Sequence of chain 1.A:
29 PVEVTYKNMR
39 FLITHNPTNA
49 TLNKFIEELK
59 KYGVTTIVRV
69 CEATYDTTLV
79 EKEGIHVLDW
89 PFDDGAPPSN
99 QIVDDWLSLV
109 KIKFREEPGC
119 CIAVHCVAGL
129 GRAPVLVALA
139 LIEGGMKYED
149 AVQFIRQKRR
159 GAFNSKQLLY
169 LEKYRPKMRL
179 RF

Binding-site contacts:
Ligand atom CB contacts residue ASP74 of chain 1.A at 3.3 Å.
Ligand atom CD2 contacts residue THR76 of chain 1.A at 3.7 Å.
Ligand atom OXT contacts residue TRP88 of chain 1.A at 3.3 Å.
Ligand atom C contacts residue TRP88 of chain 1.A at 3.6 Å (hydrophobic).
Ligand atom CB contacts residue VAL85 of chain 1.A at 3.7 Å (hydrophobic).
Ligand atom NZ contacts residue THR75 of chain 1.A at 3.5 Å (h-bond).
Ligand atom CG contacts residue GLU79 of chain 1.A at 2.9 Å.
Ligand atom CB contacts residue ASP87 of chain 1.A at 3.1 Å.
Ligand atom N contacts residue ASP74 of chain 1.A at 3.5 Å (salt-bridge).
Ligand atom C contacts residue ASP74 of chain 1.A at 3.5 Å.
Ligand atom CG1 contacts residue LEU86 of chain 1.A at 3.8 Å (hydrophobic).
Ligand atom CA contacts residue THR75 of chain 1.A at 3.4 Å.
Ligand atom CB contacts residue TYR73 of chain 1.A at 3.1 Å (hydrophobic).
Ligand atom CD1 contacts residue LEU86 of chain 1.A at 3.3 Å (hydrophobic).
Ligand atom CD1 contacts residue ASP87 of chain 1.A at 3.1 Å.
Ligand atom O contacts residue ASP74 of chain 1.A at 2.8 Å (salt-bridge).
Ligand atom CD contacts residue TYR73 of chain 1.A at 3.8 Å (hydrophobic).
Ligand atom CB contacts residue HIS84 of chain 1.A at 3.3 Å.
Ligand atom CG contacts residue TYR73 of chain 1.A at 3.5 Å (hydrophobic).
Ligand atom CB contacts residue ARG67 of chain 1.A at 3.1 Å.
Ligand atom CD contacts residue THR75 of chain 1.A at 3.2 Å.
Ligand atom CB contacts residue GLU79 of chain 1.A at 3.4 Å.
Ligand atom CD contacts residue GLU79 of chain 1.A at 3.4 Å.
Ligand atom CE1 contacts residue ASP87 of chain 1.A at 3.5 Å.
Ligand atom CE contacts residue GLU79 of chain 1.A at 3.8 Å.
Ligand atom O contacts residue THR75 of chain 1.A at 3.5 Å (h-bond).
Ligand atom O contacts residue TRP88 of chain 1.A at 3.7 Å.
Ligand atom CB contacts residue THR76 of chain 1.A at 3.3 Å.
Ligand atom N contacts residue THR75 of chain 1.A at 3.6 Å (h-bond).
Ligand atom CA contacts residue THR76 of chain 1.A at 3.8 Å.
Ligand atom N contacts residue HIS84 of chain 1.A at 3.4 Å (h-bond).
Ligand atom C contacts residue ASP74 of chain 1.A at 3.6 Å.
Ligand atom CG contacts residue THR75 of chain 1.A at 3.7 Å.
Ligand atom CB contacts residue THR75 of chain 1.A at 3.5 Å.
Ligand atom N contacts residue VAL85 of chain 1.A at 3.4 Å (h-bond).
Ligand atom CG contacts residue ARG67 of chain 1.A at 3.6 Å.
Ligand atom O contacts residue THR76 of chain 1.A at 3.8 Å.
Ligand atom NZ contacts residue GLU79 of chain 1.A at 3.0 Å.
Ligand atom CD1 contacts residue THR76 of chain 1.A at 3.6 Å.
Ligand atom CA contacts residue VAL85 of chain 1.A at 3.7 Å (hydrophobic).

The protein below binds the small molecule below.
Small molecule (SMILES): CC[C@H](C)[C@H](NC(=O)[C@H](Cc1ccc(O)cc1)NC(=O)[C@H](CCCCN)NC(=O)[C@@H]1CCCN1C(=O)[C@@H]1CCCN1C(=O)[C@@H](NC(=O)[C@H](CC(C)C)NC(=O)[C@@H](N)CO)[C@@H](C)CC)C(=O)N[C@H](C(=O)O)[C@@H](C)O